A small-molecule ligand and the protein it binds are described below.
Small molecule (SMILES): CC(=O)N[C@@H]1[C@@H](O)[C@H](O)[C@@H](CO)O[C@H]1O

Binding-site contacts:
Ligand atom C1 contacts residue ASN106 of chain 1.A at 1.4 Å.
Ligand atom C8 contacts residue ASN106 of chain 1.A at 3.3 Å.
Ligand atom C4 contacts residue ASN106 of chain 1.A at 3.8 Å.
Ligand atom N2 contacts residue ASN106 of chain 1.A at 2.3 Å (h-bond).
Ligand atom C5 contacts residue ASN106 of chain 1.A at 3.5 Å.
Ligand atom N2 contacts residue LEU155 of chain 1.A at 4.3 Å.
Ligand atom C7 contacts residue GLY104 of chain 1.A at 4.3 Å.
Ligand atom O7 contacts residue GLY104 of chain 1.A at 3.6 Å (h-bond).
Ligand atom O7 contacts residue LEU155 of chain 1.A at 3.7 Å.
Ligand atom C6 contacts residue THR153 of chain 1.A at 3.7 Å.
Ligand atom C8 contacts residue GLY104 of chain 1.A at 4.5 Å.
Ligand atom O3 contacts residue ASN106 of chain 1.A at 4.1 Å.
Ligand atom C7 contacts residue ASN106 of chain 1.A at 3.0 Å.
Ligand atom O7 contacts residue ASN106 of chain 1.A at 3.9 Å.
Ligand atom C1 contacts residue THR153 of chain 1.A at 4.4 Å.
Ligand atom O5 contacts residue THR153 of chain 1.A at 3.5 Å (h-bond).
Ligand atom O5 contacts residue ASN106 of chain 1.A at 2.4 Å (h-bond).
Ligand atom C7 contacts residue LEU155 of chain 1.A at 4.2 Å (hydrophobic).
Ligand atom C5 contacts residue THR153 of chain 1.A at 3.9 Å.
Ligand atom C3 contacts residue ASN106 of chain 1.A at 3.2 Å.
Ligand atom C2 contacts residue ASN106 of chain 1.A at 1.8 Å.
Ligand atom O6 contacts residue THR153 of chain 1.A at 4.5 Å.

Sequence of chain 1.A:
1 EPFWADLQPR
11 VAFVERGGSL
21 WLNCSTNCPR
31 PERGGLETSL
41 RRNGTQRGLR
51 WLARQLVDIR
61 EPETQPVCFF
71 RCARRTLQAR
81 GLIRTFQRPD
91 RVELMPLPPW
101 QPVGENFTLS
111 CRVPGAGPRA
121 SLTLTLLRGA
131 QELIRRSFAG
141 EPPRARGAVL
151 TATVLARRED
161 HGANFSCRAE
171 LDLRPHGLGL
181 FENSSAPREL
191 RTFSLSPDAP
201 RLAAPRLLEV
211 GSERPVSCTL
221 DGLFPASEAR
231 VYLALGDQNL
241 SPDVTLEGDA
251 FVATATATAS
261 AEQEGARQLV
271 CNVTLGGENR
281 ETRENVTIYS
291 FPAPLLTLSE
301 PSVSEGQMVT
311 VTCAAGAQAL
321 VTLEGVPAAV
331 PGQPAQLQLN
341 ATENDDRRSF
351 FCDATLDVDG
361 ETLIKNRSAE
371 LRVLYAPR